Binding-site contacts:
Ligand atom CB contacts residue LEU286 of chain 1.S at 3.9 Å (hydrophobic).
Ligand atom C contacts residue THR235 of chain 1.S at 3.6 Å.
Ligand atom CG2 contacts residue PHE278 of chain 1.S at 3.7 Å (hydrophobic).
Ligand atom O contacts residue ASN281 of chain 1.S at 2.6 Å (h-bond).
Ligand atom CG contacts residue HIS277 of chain 1.S at 3.8 Å.
Ligand atom CD1 contacts residue TYR94 of chain 1.S at 3.5 Å (hydrophobic).
Ligand atom CD contacts residue TYR273 of chain 1.S at 3.3 Å (hydrophobic).
Ligand atom C contacts residue ASN227 of chain 1.S at 3.5 Å.
Ligand atom C contacts residue THR235 of chain 1.S at 3.6 Å.
Ligand atom O contacts residue LYS234 of chain 1.S at 3.6 Å.
Ligand atom CG contacts residue ASP233 of chain 1.S at 3.0 Å.
Ligand atom CG contacts residue TYR273 of chain 1.S at 3.6 Å (hydrophobic).
Ligand atom CG2 contacts residue ASN281 of chain 1.S at 3.6 Å.
Ligand atom N contacts residue THR235 of chain 1.S at 3.9 Å.
Ligand atom CD contacts residue HIS277 of chain 1.S at 3.9 Å.
Ligand atom N contacts residue TYR273 of chain 1.S at 3.9 Å.
Ligand atom N contacts residue THR235 of chain 1.S at 3.5 Å (h-bond).
Ligand atom O contacts residue HIS277 of chain 1.S at 3.4 Å.
Ligand atom C contacts residue TYR94 of chain 1.S at 4.0 Å (hydrophobic).
Ligand atom CA contacts residue ASN227 of chain 1.S at 3.7 Å.
Ligand atom C contacts residue THR235 of chain 1.S at 3.6 Å.
Ligand atom CG1 contacts residue TYR94 of chain 1.S at 3.8 Å (hydrophobic).
Ligand atom CB contacts residue ASP233 of chain 1.S at 3.0 Å.
Ligand atom CG contacts residue LYS234 of chain 1.S at 3.3 Å.
Ligand atom O contacts residue THR235 of chain 1.S at 3.1 Å (h-bond).
Ligand atom CB contacts residue TYR238 of chain 1.S at 3.6 Å (hydrophobic).
Ligand atom CG2 contacts residue HIS277 of chain 1.S at 3.3 Å.
Ligand atom CD1 contacts residue TYR91 of chain 1.S at 3.9 Å (hydrophobic).
Ligand atom O contacts residue LEU286 of chain 1.S at 3.2 Å.
Ligand atom O contacts residue THR235 of chain 1.S at 3.0 Å (h-bond).
Ligand atom O contacts residue TYR94 of chain 1.S at 2.9 Å.
Ligand atom CG2 contacts residue GLU236 of chain 1.S at 3.3 Å.
Ligand atom N contacts residue ASN227 of chain 1.S at 3.0 Å (h-bond).
Ligand atom CB contacts residue HIS277 of chain 1.S at 3.7 Å.
Ligand atom CG1 contacts residue VAL280 of chain 1.S at 4.0 Å (hydrophobic).
Ligand atom O contacts residue ASN227 of chain 1.S at 3.6 Å.
Ligand atom C contacts residue ASN281 of chain 1.S at 3.8 Å.
Ligand atom CG2 contacts residue LEU286 of chain 1.S at 3.7 Å (hydrophobic).
Ligand atom CA contacts residue THR235 of chain 1.S at 3.6 Å.
Ligand atom C contacts residue LEU286 of chain 1.S at 3.8 Å (hydrophobic).

Sequence of chain 1.S:
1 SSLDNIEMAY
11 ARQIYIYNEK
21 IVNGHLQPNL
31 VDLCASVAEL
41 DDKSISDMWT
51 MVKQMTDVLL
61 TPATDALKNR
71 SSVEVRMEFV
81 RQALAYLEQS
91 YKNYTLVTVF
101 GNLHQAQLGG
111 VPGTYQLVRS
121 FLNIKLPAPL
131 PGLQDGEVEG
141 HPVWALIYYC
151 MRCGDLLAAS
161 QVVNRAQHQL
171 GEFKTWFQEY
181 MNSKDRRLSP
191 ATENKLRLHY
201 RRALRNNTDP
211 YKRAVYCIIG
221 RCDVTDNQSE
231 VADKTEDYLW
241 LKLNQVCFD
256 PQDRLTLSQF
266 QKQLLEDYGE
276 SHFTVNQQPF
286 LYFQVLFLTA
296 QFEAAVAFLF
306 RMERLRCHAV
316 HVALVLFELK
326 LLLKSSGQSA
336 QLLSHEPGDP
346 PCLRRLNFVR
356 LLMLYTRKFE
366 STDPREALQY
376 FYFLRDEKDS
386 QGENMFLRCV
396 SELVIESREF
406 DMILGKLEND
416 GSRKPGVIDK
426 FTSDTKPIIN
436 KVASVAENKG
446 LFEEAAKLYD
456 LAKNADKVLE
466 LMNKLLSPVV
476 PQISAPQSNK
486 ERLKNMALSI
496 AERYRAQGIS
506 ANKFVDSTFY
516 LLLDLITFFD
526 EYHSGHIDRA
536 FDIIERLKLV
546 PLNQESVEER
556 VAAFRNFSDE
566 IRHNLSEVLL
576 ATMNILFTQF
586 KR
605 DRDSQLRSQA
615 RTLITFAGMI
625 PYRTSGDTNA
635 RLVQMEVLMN

The protein below binds the small molecule below.
Small molecule (SMILES): CC[C@H](C)[C@H](NC(=O)[C@H](CO)NC(=O)[C@H](CCCN=C(N)N)NC(=O)[C@@H](NC(=O)[C@@H]1CCCN1C(=O)[C@@H]1CCCN1C(=O)[C@H](C)N)C(C)C)C(=O)N[C@H](C=O)Cc1ccc(O)cc1